Sequence of chain 7.D:
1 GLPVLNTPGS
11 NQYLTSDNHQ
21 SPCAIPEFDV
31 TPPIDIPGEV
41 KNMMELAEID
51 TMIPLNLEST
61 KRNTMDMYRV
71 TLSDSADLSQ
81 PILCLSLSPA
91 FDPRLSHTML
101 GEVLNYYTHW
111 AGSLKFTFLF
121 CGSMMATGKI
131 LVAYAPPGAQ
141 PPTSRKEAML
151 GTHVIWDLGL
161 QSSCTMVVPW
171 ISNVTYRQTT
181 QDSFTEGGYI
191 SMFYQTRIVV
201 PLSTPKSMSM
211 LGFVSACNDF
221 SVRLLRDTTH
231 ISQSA

This small molecule binds to this protein.
Small molecule (SMILES): CCOC(=O)c1ccc(OCCCCC2CCN(c3ccc(C)nn3)CC2)cc1

Sequence of chain 6.D:
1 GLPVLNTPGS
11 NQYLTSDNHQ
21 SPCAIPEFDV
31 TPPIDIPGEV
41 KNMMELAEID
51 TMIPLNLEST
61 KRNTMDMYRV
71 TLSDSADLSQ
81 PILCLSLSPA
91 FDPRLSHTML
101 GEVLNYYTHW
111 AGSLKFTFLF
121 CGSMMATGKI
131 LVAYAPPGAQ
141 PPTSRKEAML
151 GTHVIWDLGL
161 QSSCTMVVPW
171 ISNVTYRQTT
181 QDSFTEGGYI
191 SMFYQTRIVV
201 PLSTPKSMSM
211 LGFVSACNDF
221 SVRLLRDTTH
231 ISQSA

Sequence of chain 6.B:
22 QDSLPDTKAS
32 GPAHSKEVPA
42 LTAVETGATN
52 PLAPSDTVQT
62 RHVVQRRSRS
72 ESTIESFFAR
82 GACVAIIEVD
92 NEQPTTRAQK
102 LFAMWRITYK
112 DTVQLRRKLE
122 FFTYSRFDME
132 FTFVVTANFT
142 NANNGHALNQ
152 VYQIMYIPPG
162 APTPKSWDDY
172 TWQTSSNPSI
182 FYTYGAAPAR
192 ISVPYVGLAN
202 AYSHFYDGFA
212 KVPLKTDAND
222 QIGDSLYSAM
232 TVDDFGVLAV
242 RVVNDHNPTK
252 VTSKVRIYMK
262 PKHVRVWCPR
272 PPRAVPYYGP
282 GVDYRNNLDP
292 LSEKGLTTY

Binding-site contacts:
Ligand atom C21 contacts residue TYR203 of chain 6.B at 3.8 Å (hydrophobic).
Ligand atom C9 contacts residue TYR157 of chain 6.B at 3.8 Å (hydrophobic).
Ligand atom C23 contacts residue TYR110 of chain 6.B at 3.3 Å (hydrophobic).
Ligand atom C13 contacts residue VAL197 of chain 6.B at 3.6 Å (hydrophobic).
Ligand atom N3 contacts residue ILE192 of chain 6.B at 3.8 Å.
Ligand atom C19 contacts residue PHE236 of chain 6.B at 3.5 Å (hydrophobic).
Ligand atom C1 contacts residue ILE155 of chain 6.B at 3.7 Å (hydrophobic).
Ligand atom C14 contacts residue PHE236 of chain 6.B at 3.9 Å (hydrophobic).
Ligand atom N4 contacts residue ILE192 of chain 6.B at 3.6 Å.
Ligand atom C1 contacts residue ILE181 of chain 6.B at 3.4 Å (hydrophobic).
Ligand atom N4 contacts residue LEU239 of chain 6.B at 3.8 Å.
Ligand atom C19 contacts residue TYR110 of chain 6.B at 3.7 Å (hydrophobic).
Ligand atom C23 contacts residue PHE236 of chain 6.B at 3.5 Å (hydrophobic).
Ligand atom C9 contacts residue ILE108 of chain 6.B at 3.5 Å (hydrophobic).
Ligand atom C1 contacts residue PRO179 of chain 6.B at 3.9 Å (hydrophobic).
Ligand atom O24 contacts residue TYR110 of chain 6.B at 3.9 Å.
Ligand atom C22 contacts residue PHE236 of chain 6.B at 3.9 Å (hydrophobic).
Ligand atom C10 contacts residue VAL194 of chain 6.B at 3.7 Å (hydrophobic).
Ligand atom C3 contacts residue ALA24 of chain 6.D at 3.7 Å (hydrophobic).
Ligand atom C14 contacts residue VAL197 of chain 6.B at 3.6 Å (hydrophobic).
Ligand atom N6 contacts residue VAL194 of chain 6.B at 3.7 Å.
Ligand atom C8 contacts residue PHE132 of chain 6.B at 3.4 Å (hydrophobic).
Ligand atom C3 contacts residue PRO179 of chain 6.B at 3.7 Å (hydrophobic).
Ligand atom C26 contacts residue THR109 of chain 6.B at 3.7 Å.
Ligand atom C21 contacts residue PHE236 of chain 6.B at 3.4 Å (hydrophobic).
Ligand atom C3 contacts residue TYR157 of chain 6.B at 3.5 Å (hydrophobic).
Ligand atom C20 contacts residue TYR110 of chain 6.B at 3.5 Å (hydrophobic).
Ligand atom C27 contacts residue THR109 of chain 6.B at 3.5 Å.
Ligand atom C20 contacts residue PHE236 of chain 6.B at 3.2 Å (hydrophobic).
Ligand atom O25 contacts residue TYR110 of chain 6.B at 3.0 Å.
Ligand atom C11 contacts residue VAL194 of chain 6.B at 3.7 Å (hydrophobic).
Ligand atom C7 contacts residue PHE132 of chain 6.B at 3.6 Å (hydrophobic).
Ligand atom C4 contacts residue ALA24 of chain 6.D at 3.8 Å (hydrophobic).
Ligand atom C22 contacts residue TYR203 of chain 6.B at 3.5 Å (hydrophobic).
Ligand atom C4 contacts residue TYR157 of chain 6.B at 3.4 Å (hydrophobic).
Ligand atom O24 contacts residue PHE236 of chain 6.B at 3.7 Å.
Ligand atom C11 contacts residue TYR157 of chain 6.B at 3.6 Å (hydrophobic).
Ligand atom C8 contacts residue ILE108 of chain 6.B at 3.8 Å (hydrophobic).
Ligand atom C12 contacts residue PHE236 of chain 6.B at 3.8 Å (hydrophobic).
Ligand atom C10 contacts residue TYR157 of chain 6.B at 3.6 Å (hydrophobic).